A protein and the small-molecule ligand that binds it are described below.
Small molecule (SMILES): N[C@@H](CCCC[NH3+])C(=O)O

Sequence of chain 2.A:
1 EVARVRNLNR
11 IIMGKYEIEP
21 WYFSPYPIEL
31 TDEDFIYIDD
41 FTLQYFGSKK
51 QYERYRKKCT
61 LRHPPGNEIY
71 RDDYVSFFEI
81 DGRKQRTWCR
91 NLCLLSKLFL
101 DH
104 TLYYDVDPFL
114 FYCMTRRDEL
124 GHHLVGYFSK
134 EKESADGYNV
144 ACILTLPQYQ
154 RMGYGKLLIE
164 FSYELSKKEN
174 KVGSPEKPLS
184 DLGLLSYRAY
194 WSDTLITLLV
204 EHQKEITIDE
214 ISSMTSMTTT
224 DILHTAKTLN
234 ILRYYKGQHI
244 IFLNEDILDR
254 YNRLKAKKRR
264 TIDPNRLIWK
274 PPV

Binding-site contacts:
Ligand atom CG contacts residue ALA144 of chain 2.A at 3.6 Å (hydrophobic).
Ligand atom CD contacts residue CMC1 of chain 2.C at 3.8 Å.
Ligand atom NZ contacts residue CYS145 of chain 2.A at 3.1 Å.
Ligand atom N contacts residue THR104 of chain 2.A at 3.0 Å (h-bond).
Ligand atom NZ contacts residue ALA144 of chain 2.A at 3.4 Å (h-bond).
Ligand atom O contacts residue ALA144 of chain 2.A at 4.2 Å.
Ligand atom CA contacts residue GLU179 of chain 2.A at 4.2 Å.
Ligand atom O contacts residue GLU179 of chain 2.A at 4.4 Å.
Ligand atom CA contacts residue THR104 of chain 2.A at 4.4 Å.
Ligand atom N contacts residue ALY103 of chain 2.A at 3.6 Å.
Ligand atom CG contacts residue CYS145 of chain 2.A at 2.9 Å (hydrophobic).
Ligand atom NZ contacts residue ILE146 of chain 2.A at 3.5 Å (h-bond).
Ligand atom CD contacts residue ALA144 of chain 2.A at 4.3 Å (hydrophobic).
Ligand atom CD contacts residue LEU100 of chain 2.A at 3.7 Å (hydrophobic).
Ligand atom CE contacts residue CYS145 of chain 2.A at 3.1 Å (hydrophobic).
Ligand atom O contacts residue ALY103 of chain 2.A at 4.0 Å.
Ligand atom CB contacts residue CYS145 of chain 2.A at 4.2 Å (hydrophobic).
Ligand atom CG contacts residue CMC1 of chain 2.C at 4.4 Å.
Ligand atom NZ contacts residue CMC1 of chain 2.C at 1.2 Å.
Ligand atom O contacts residue THR104 of chain 2.A at 3.7 Å.
Ligand atom C contacts residue GLU179 of chain 2.A at 3.8 Å.
Ligand atom CG contacts residue ALY103 of chain 2.A at 4.2 Å.
Ligand atom C contacts residue CYS145 of chain 2.A at 4.2 Å (hydrophobic).
Ligand atom CB contacts residue ALA144 of chain 2.A at 3.9 Å (hydrophobic).
Ligand atom O contacts residue PHE112 of chain 2.A at 3.8 Å.
Ligand atom CD contacts residue CYS145 of chain 2.A at 2.4 Å (hydrophobic).
Ligand atom C contacts residue ALA144 of chain 2.A at 3.8 Å (hydrophobic).
Ligand atom CE contacts residue ILE146 of chain 2.A at 4.3 Å (hydrophobic).
Ligand atom CE contacts residue ALA144 of chain 2.A at 4.2 Å (hydrophobic).
Ligand atom CD contacts residue HIS102 of chain 2.A at 4.5 Å.
Ligand atom CA contacts residue ALA144 of chain 2.A at 4.3 Å (hydrophobic).
Ligand atom CE contacts residue LEU100 of chain 2.A at 3.8 Å (hydrophobic).
Ligand atom CE contacts residue CMC1 of chain 2.C at 2.5 Å.